Sequence of chain 1.U:
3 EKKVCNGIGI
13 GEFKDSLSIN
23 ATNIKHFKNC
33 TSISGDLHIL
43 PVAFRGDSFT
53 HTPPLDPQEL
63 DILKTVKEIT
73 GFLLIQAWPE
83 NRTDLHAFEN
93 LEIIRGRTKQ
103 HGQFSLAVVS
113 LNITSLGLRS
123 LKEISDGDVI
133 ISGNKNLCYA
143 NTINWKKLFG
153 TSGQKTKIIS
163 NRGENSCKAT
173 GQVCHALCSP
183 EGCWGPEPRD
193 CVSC

Binding-site contacts:
Ligand atom O5 contacts residue ASN138 of chain 1.U at 3.4 Å (h-bond).
Ligand atom C1 contacts residue GLU82 of chain 1.U at 4.0 Å.
Ligand atom N2 contacts residue ASN114 of chain 1.U at 2.5 Å (h-bond).
Ligand atom C4 contacts residue ASN114 of chain 1.U at 4.2 Å.
Ligand atom C8 contacts residue GLU82 of chain 1.U at 3.4 Å.
Ligand atom C7 contacts residue GLU82 of chain 1.U at 3.5 Å.
Ligand atom N2 contacts residue GLU82 of chain 1.U at 3.0 Å (salt-bridge).
Ligand atom C2 contacts residue ASN114 of chain 1.U at 2.3 Å.
Ligand atom C8 contacts residue ASN83 of chain 1.U at 3.6 Å.
Ligand atom O6 contacts residue THR116 of chain 1.U at 3.5 Å.
Ligand atom C5 contacts residue ASN114 of chain 1.U at 3.7 Å.
Ligand atom O5 contacts residue ASN114 of chain 1.U at 2.4 Å (h-bond).
Ligand atom C6 contacts residue THR116 of chain 1.U at 4.1 Å.
Ligand atom C1 contacts residue ASN138 of chain 1.U at 3.8 Å.
Ligand atom C7 contacts residue ASN83 of chain 1.U at 4.5 Å.
Ligand atom O7 contacts residue GLU82 of chain 1.U at 4.0 Å.
Ligand atom C3 contacts residue ASN114 of chain 1.U at 3.6 Å.
Ligand atom C5 contacts residue ASN138 of chain 1.U at 4.0 Å.
Ligand atom C8 contacts residue ASN138 of chain 1.U at 4.4 Å.
Ligand atom C1 contacts residue ASN114 of chain 1.U at 1.4 Å.
Ligand atom C2 contacts residue GLU82 of chain 1.U at 3.6 Å.
Ligand atom C7 contacts residue ASN114 of chain 1.U at 3.8 Å.
Ligand atom O6 contacts residue ASN138 of chain 1.U at 4.0 Å.

A protein and the small-molecule ligand that binds it are described below.
Small molecule (SMILES): CC(=O)N[C@H]1[C@H](O[C@H]2[C@H](O)[C@@H](NC(C)=O)CO[C@@H]2CO)O[C@H](CO)[C@@H](O)[C@@H]1O